Sequence of chain 1.A:
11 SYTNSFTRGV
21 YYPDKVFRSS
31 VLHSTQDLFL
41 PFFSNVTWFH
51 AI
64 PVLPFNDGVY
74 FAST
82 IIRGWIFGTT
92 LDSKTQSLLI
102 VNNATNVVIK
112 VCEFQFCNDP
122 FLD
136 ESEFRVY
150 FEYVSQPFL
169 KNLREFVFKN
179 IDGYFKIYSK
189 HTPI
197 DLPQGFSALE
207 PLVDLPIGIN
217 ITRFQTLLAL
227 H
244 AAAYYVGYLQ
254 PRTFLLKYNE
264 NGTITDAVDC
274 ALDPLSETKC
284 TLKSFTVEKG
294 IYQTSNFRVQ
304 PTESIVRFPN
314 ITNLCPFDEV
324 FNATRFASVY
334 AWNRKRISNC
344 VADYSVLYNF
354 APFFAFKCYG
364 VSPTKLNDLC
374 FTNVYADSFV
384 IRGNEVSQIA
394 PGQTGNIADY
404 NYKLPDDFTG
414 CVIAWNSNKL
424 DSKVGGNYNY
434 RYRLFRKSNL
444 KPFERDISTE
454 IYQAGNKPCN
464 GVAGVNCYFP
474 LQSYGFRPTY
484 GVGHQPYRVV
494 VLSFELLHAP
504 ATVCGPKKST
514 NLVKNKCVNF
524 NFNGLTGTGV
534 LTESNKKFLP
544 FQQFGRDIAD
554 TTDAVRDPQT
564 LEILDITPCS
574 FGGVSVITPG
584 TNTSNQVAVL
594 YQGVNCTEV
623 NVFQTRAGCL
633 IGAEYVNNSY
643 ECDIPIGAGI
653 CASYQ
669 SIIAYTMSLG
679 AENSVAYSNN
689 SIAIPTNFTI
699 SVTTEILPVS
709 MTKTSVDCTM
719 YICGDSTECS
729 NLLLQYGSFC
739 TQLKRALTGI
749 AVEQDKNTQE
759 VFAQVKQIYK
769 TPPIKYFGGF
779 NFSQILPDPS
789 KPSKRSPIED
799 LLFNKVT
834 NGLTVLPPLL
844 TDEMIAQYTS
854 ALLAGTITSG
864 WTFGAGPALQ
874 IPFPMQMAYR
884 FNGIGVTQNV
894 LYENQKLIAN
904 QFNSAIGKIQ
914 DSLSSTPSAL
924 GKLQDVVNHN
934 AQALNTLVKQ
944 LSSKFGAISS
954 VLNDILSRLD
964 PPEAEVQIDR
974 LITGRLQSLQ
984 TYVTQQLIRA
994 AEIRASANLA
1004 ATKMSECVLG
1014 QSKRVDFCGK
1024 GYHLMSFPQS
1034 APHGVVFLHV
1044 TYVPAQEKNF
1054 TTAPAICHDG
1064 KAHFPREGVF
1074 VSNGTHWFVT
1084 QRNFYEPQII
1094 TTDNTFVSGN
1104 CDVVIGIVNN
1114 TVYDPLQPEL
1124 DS

The protein below binds the small molecule below.
Small molecule (SMILES): CC(=O)N[C@@H]1[C@@H](O)[C@H](O)[C@@H](CO)O[C@H]1O

Binding-site contacts:
Ligand atom C3 contacts residue ASN216 of chain 1.A at 3.9 Å.
Ligand atom C7 contacts residue ASN216 of chain 1.A at 3.9 Å.
Ligand atom N2 contacts residue ASN216 of chain 1.A at 2.9 Å (h-bond).
Ligand atom C5 contacts residue ASN216 of chain 1.A at 3.7 Å.
Ligand atom C1 contacts residue ASN216 of chain 1.A at 1.5 Å.
Ligand atom C2 contacts residue ASN216 of chain 1.A at 2.5 Å.
Ligand atom O7 contacts residue ASN216 of chain 1.A at 4.4 Å.
Ligand atom C4 contacts residue ASN216 of chain 1.A at 4.3 Å.
Ligand atom O5 contacts residue ASN216 of chain 1.A at 2.5 Å (h-bond).